A protein and the small-molecule ligand that binds it are described below.
Small molecule (SMILES): Nc1nc2c(ncn2[C@@H]2O[C@H](CO[P](=O)(O)O[P](=O)(O)NP(=O)(O)O)[C@@H](O)[C@H]2O)c(=O)[nH]1

Binding-site contacts:
Ligand atom O2B contacts residue LYS17 of chain 1.A at 2.8 Å (salt-bridge).
Ligand atom O3G contacts residue LYS17 of chain 1.A at 2.7 Å (salt-bridge).
Ligand atom O1G contacts residue TYR33 of chain 1.A at 2.5 Å (h-bond).
Ligand atom O3' contacts residue ASP31 of chain 1.A at 3.0 Å (salt-bridge).
Ligand atom O2' contacts residue VAL30 of chain 1.A at 2.7 Å (h-bond).
Ligand atom O1B contacts residue MG1 of chain 1.D at 2.1 Å.
Ligand atom C3' contacts residue GLU32 of chain 1.A at 3.5 Å.
Ligand atom N3B contacts residue GLY14 of chain 1.A at 3.1 Å (h-bond).
Ligand atom O3G contacts residue GLY61 of chain 1.A at 2.8 Å (h-bond).
Ligand atom O2A contacts residue SER18 of chain 1.A at 3.2 Å (h-bond).
Ligand atom O1G contacts residue ARG13 of chain 1.A at 2.8 Å (salt-bridge).
Ligand atom O4' contacts residue LYS118 of chain 1.A at 3.2 Å (salt-bridge).
Ligand atom O2A contacts residue ALA19 of chain 1.A at 2.7 Å (h-bond).
Ligand atom N2 contacts residue ASP120 of chain 1.A at 2.8 Å (salt-bridge).
Ligand atom O6 contacts residue SER146 of chain 1.A at 3.4 Å.
Ligand atom O2G contacts residue MG1 of chain 1.D at 2.1 Å.
Ligand atom O2' contacts residue PHE29 of chain 1.A at 3.4 Å.
Ligand atom PG contacts residue MG1 of chain 1.D at 3.3 Å.
Ligand atom C6 contacts residue ASP120 of chain 1.A at 3.5 Å.
Ligand atom O2B contacts residue VAL15 of chain 1.A at 3.2 Å (h-bond).
Ligand atom O6 contacts residue LYS118 of chain 1.A at 3.3 Å.
Ligand atom C8 contacts residue ALA19 of chain 1.A at 3.6 Å (hydrophobic).
Ligand atom PB contacts residue LYS17 of chain 1.A at 3.6 Å.
Ligand atom O2B contacts residue GLY16 of chain 1.A at 3.0 Å (h-bond).
Ligand atom O6 contacts residue ASN117 of chain 1.A at 3.2 Å (h-bond).
Ligand atom O1B contacts residue SER18 of chain 1.A at 2.9 Å (h-bond).
Ligand atom N7 contacts residue ASN117 of chain 1.A at 3.1 Å (h-bond).
Ligand atom O2A contacts residue GLY16 of chain 1.A at 3.3 Å.
Ligand atom N3B contacts residue TYR33 of chain 1.A at 3.4 Å.
Ligand atom O2G contacts residue THR36 of chain 1.A at 3.0 Å (h-bond).
Ligand atom O2' contacts residue ASP31 of chain 1.A at 3.0 Å (salt-bridge).
Ligand atom N2 contacts residue LEU121 of chain 1.A at 3.3 Å.
Ligand atom O3A contacts residue GLY16 of chain 1.A at 3.2 Å (h-bond).
Ligand atom PB contacts residue MG1 of chain 1.D at 3.3 Å.
Ligand atom O6 contacts residue ASP120 of chain 1.A at 3.4 Å (salt-bridge).
Ligand atom O1A contacts residue TYR33 of chain 1.A at 3.4 Å.
Ligand atom O6 contacts residue ALA147 of chain 1.A at 2.8 Å (h-bond).
Ligand atom O1B contacts residue LYS17 of chain 1.A at 3.5 Å (salt-bridge).
Ligand atom N3B contacts residue MG1 of chain 1.D at 3.5 Å.
Ligand atom N1 contacts residue ASP120 of chain 1.A at 2.7 Å (salt-bridge).

Sequence of chain 1.A:
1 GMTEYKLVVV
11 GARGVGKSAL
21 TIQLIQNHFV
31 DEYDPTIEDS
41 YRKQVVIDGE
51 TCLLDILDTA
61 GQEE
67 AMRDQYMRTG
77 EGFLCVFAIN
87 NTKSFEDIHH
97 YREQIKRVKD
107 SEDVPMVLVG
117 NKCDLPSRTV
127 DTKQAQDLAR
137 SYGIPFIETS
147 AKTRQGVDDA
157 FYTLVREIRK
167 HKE